Binding-site contacts:
Ligand atom O1A contacts residue TYR72 of chain 19.A at 3.7 Å.
Ligand atom O4 contacts residue HIS298 of chain 19.A at 2.7 Å (h-bond).
Ligand atom C4 contacts residue GLY78 of chain 19.A at 3.6 Å.
Ligand atom O1A contacts residue GLY78 of chain 19.A at 3.4 Å (h-bond).
Ligand atom O1A contacts residue ARG77 of chain 19.A at 3.1 Å.
Ligand atom C1 contacts residue GLY78 of chain 19.A at 4.2 Å.
Ligand atom C6 contacts residue THR94 of chain 19.A at 3.9 Å.
Ligand atom C5 contacts residue TYR72 of chain 19.A at 3.7 Å (hydrophobic).
Ligand atom C11 contacts residue ASP85 of chain 19.B at 3.5 Å.
Ligand atom O3 contacts residue GLY78 of chain 19.A at 3.6 Å.
Ligand atom C3 contacts residue GLY78 of chain 19.A at 3.7 Å.
Ligand atom C5 contacts residue ASN93 of chain 19.A at 3.6 Å.
Ligand atom C2 contacts residue GLY78 of chain 19.A at 4.1 Å.
Ligand atom C3 contacts residue GLY78 of chain 19.A at 4.2 Å.
Ligand atom O8 contacts residue ARG77 of chain 19.A at 3.3 Å (salt-bridge).
Ligand atom O1B contacts residue TYR72 of chain 19.A at 4.1 Å.
Ligand atom O10 contacts residue ASN293 of chain 19.A at 4.3 Å.
Ligand atom C4 contacts residue ARG77 of chain 19.A at 4.3 Å.
Ligand atom C6 contacts residue ASN93 of chain 19.A at 3.1 Å.
Ligand atom O1B contacts residue ARG77 of chain 19.A at 3.0 Å (salt-bridge).
Ligand atom O4 contacts residue ASN80 of chain 19.A at 4.1 Å.
Ligand atom C4 contacts residue TYR72 of chain 19.A at 3.7 Å (hydrophobic).
Ligand atom C10 contacts residue TYR72 of chain 19.A at 3.8 Å (hydrophobic).
Ligand atom O4 contacts residue GLY78 of chain 19.A at 3.3 Å.
Ligand atom C3 contacts residue HIS298 of chain 19.A at 4.1 Å.
Ligand atom C6 contacts residue TYR72 of chain 19.A at 3.9 Å (hydrophobic).
Ligand atom C3 contacts residue VAL296 of chain 19.A at 3.4 Å (hydrophobic).
Ligand atom C3 contacts residue ARG77 of chain 19.A at 3.8 Å.
Ligand atom C4 contacts residue HIS298 of chain 19.A at 3.6 Å.
Ligand atom O6 contacts residue ASN93 of chain 19.A at 2.9 Å (h-bond).
Ligand atom O4 contacts residue THR291 of chain 19.A at 3.5 Å.
Ligand atom O4 contacts residue TYR72 of chain 19.A at 4.2 Å.
Ligand atom O4 contacts residue VAL296 of chain 19.A at 3.7 Å.
Ligand atom C1 contacts residue TYR72 of chain 19.A at 4.1 Å (hydrophobic).
Ligand atom O8 contacts residue TYR72 of chain 19.A at 3.9 Å.
Ligand atom O4 contacts residue ILE79 of chain 19.A at 3.7 Å.
Ligand atom C11 contacts residue TYR72 of chain 19.A at 3.9 Å (hydrophobic).
Ligand atom C4 contacts residue VAL296 of chain 19.A at 4.2 Å (hydrophobic).
Ligand atom N5 contacts residue TYR72 of chain 19.A at 2.9 Å (h-bond).
Ligand atom C1 contacts residue ARG77 of chain 19.A at 3.5 Å.

The small molecule below binds the protein below.
Small molecule (SMILES): CC(=O)N[C@H]1[C@H]([C@H](O)[C@H](O)CO)O[C@@](O[C@H]2[C@@H](O)[C@@H](CO)O[C@@H](O[C@H]3[C@H](O)[C@@H](O)[C@H](O)O[C@@H]3CO)[C@@H]2O)(C(=O)O)C[C@@H]1O

Sequence of chain 19.B:
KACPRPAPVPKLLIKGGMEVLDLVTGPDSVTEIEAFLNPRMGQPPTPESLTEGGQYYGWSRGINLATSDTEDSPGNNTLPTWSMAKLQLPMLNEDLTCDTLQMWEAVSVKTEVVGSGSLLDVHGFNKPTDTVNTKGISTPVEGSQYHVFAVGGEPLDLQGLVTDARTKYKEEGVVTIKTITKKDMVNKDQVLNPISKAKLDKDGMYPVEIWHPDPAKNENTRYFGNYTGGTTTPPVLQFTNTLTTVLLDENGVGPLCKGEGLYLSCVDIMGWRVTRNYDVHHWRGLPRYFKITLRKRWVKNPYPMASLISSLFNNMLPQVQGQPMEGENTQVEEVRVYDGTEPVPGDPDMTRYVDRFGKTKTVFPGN

Sequence of chain 19.A:
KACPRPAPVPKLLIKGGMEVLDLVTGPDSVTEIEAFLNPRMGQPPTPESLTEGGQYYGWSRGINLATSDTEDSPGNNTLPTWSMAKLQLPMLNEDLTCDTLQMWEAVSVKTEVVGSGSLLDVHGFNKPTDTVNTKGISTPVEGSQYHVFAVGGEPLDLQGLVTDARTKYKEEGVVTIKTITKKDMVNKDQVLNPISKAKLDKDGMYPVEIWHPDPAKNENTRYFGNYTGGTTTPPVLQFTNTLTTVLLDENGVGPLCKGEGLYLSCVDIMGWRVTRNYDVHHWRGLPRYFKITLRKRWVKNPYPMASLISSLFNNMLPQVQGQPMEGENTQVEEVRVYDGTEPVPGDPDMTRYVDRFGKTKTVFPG